Binding-site contacts:
Ligand atom C5 contacts residue ASN191 of chain 1.A at 3.6 Å.
Ligand atom N2 contacts residue ASN191 of chain 1.A at 2.9 Å (h-bond).
Ligand atom O7 contacts residue ASN191 of chain 1.A at 3.3 Å (h-bond).
Ligand atom C8 contacts residue ILE156 of chain 1.A at 3.7 Å (hydrophobic).
Ligand atom C6 contacts residue THR193 of chain 1.A at 4.1 Å.
Ligand atom C7 contacts residue ASN191 of chain 1.A at 3.3 Å.
Ligand atom O7 contacts residue GLN189 of chain 1.A at 4.0 Å.
Ligand atom C1 contacts residue ASN191 of chain 1.A at 1.4 Å.
Ligand atom O7 contacts residue LYS229 of chain 1.A at 3.9 Å.
Ligand atom C5 contacts residue THR193 of chain 1.A at 3.8 Å.
Ligand atom C3 contacts residue ASN191 of chain 1.A at 3.8 Å.
Ligand atom N2 contacts residue ILE156 of chain 1.A at 3.7 Å.
Ligand atom C1 contacts residue THR193 of chain 1.A at 3.5 Å.
Ligand atom O5 contacts residue ASN191 of chain 1.A at 2.4 Å (h-bond).
Ligand atom C4 contacts residue ASN191 of chain 1.A at 4.2 Å.
Ligand atom C2 contacts residue ASN191 of chain 1.A at 2.5 Å.
Ligand atom C8 contacts residue THR150 of chain 1.A at 4.2 Å.
Ligand atom C7 contacts residue ILE156 of chain 1.A at 3.8 Å (hydrophobic).
Ligand atom C1 contacts residue ILE156 of chain 1.A at 4.2 Å (hydrophobic).
Ligand atom C6 contacts residue GLU194 of chain 1.A at 3.5 Å.
Ligand atom O6 contacts residue THR193 of chain 1.A at 4.1 Å.
Ligand atom O5 contacts residue THR193 of chain 1.A at 3.7 Å.
Ligand atom C8 contacts residue GLN189 of chain 1.A at 4.5 Å.
Ligand atom O7 contacts residue ILE156 of chain 1.A at 4.5 Å.
Ligand atom O6 contacts residue GLU194 of chain 1.A at 3.8 Å.
Ligand atom O6 contacts residue GLU194 of chain 1.A at 4.0 Å.
Ligand atom C8 contacts residue ASN191 of chain 1.A at 4.5 Å.

Sequence of chain 1.A:
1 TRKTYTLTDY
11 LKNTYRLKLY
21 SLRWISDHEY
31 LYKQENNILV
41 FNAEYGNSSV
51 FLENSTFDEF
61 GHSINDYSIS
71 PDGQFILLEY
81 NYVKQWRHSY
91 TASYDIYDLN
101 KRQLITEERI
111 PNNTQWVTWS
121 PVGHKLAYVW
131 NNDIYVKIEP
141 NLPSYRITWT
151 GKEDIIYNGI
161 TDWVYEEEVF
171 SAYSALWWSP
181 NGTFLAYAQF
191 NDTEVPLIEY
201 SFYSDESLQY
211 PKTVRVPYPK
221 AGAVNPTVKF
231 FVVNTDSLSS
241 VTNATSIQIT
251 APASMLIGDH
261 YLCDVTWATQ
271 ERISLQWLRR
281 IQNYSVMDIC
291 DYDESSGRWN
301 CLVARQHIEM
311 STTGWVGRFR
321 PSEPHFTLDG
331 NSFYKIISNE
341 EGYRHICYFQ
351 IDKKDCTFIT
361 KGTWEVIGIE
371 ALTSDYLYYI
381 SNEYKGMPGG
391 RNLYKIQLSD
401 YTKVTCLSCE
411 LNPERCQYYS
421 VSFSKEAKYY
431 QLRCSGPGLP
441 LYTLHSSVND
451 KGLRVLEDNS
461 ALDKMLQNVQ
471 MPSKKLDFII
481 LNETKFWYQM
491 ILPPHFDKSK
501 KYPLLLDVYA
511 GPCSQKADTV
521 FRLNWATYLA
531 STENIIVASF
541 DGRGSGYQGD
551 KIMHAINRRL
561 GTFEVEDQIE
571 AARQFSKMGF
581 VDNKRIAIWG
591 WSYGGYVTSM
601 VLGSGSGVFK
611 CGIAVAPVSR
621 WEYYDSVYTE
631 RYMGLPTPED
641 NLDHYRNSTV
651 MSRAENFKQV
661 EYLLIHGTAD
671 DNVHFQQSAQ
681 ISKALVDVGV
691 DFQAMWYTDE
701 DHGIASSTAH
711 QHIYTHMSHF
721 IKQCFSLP

The small molecule below binds the protein below.
Small molecule (SMILES): CC(=O)N[C@H]1[C@@H](O[C@H]2[C@H](O)[C@@H](NC(C)=O)CO[C@@H]2CO)O[C@H](CO)[C@@H](O)[C@@H]1O